This protein binds this small molecule.
Small molecule (SMILES): CC(=O)N[C@H]1[C@H](O[C@H]2[C@H](O)[C@@H](NC(C)=O)CO[C@@H]2CO)O[C@H](CO)[C@@H](O[C@@H]2O[C@H](CO[C@H]3O[C@H](CO)[C@@H](O)[C@H](O)[C@@H]3O)[C@@H](O)[C@H](O[C@H]3O[C@H](CO)[C@@H](O)[C@H](O)[C@@H]3O[C@H]3O[C@H](CO)[C@@H](O)[C@H](O)[C@@H]3O)[C@@H]2O)[C@@H]1O

Sequence of chain 1.C:
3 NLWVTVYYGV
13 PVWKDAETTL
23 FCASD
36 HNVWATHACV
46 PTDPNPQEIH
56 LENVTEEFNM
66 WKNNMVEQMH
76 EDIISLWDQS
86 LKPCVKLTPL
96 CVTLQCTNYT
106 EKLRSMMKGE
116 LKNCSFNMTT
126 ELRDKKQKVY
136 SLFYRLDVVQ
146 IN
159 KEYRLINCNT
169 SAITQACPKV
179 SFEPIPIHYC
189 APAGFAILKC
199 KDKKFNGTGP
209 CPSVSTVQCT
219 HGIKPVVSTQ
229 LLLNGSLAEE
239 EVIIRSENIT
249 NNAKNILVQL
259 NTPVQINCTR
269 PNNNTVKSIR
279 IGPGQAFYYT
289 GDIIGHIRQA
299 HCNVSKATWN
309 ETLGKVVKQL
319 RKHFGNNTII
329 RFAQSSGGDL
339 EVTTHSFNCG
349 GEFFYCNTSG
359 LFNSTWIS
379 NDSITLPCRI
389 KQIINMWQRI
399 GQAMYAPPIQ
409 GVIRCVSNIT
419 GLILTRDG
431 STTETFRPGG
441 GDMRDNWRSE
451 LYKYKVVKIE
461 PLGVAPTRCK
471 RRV

Binding-site contacts:
Ligand atom C1 contacts residue THR383 of chain 1.C at 3.6 Å.
Ligand atom C8 contacts residue ASN265 of chain 1.C at 3.6 Å.
Ligand atom O3 contacts residue HIS294 of chain 1.C at 4.4 Å.
Ligand atom C1 contacts residue ASN301 of chain 1.C at 1.4 Å.
Ligand atom C7 contacts residue ASN301 of chain 1.C at 3.2 Å.
Ligand atom C1 contacts residue SER381 of chain 1.C at 4.3 Å.
Ligand atom C7 contacts residue ARG412 of chain 1.C at 4.3 Å.
Ligand atom O5 contacts residue SER381 of chain 1.C at 3.8 Å.
Ligand atom O7 contacts residue ARG412 of chain 1.C at 4.1 Å.
Ligand atom O5 contacts residue ASN301 of chain 1.C at 2.4 Å (h-bond).
Ligand atom C8 contacts residue HIS299 of chain 1.C at 4.0 Å.
Ligand atom C8 contacts residue ARG412 of chain 1.C at 3.8 Å.
Ligand atom C3 contacts residue ASN301 of chain 1.C at 3.8 Å.
Ligand atom C8 contacts residue ASN301 of chain 1.C at 4.0 Å.
Ligand atom O7 contacts residue ASN265 of chain 1.C at 4.3 Å.
Ligand atom C2 contacts residue ASN301 of chain 1.C at 2.4 Å.
Ligand atom N2 contacts residue ASN301 of chain 1.C at 2.9 Å (h-bond).
Ligand atom O7 contacts residue ASN301 of chain 1.C at 3.1 Å (h-bond).
Ligand atom C8 contacts residue CYS266 of chain 1.C at 4.4 Å (hydrophobic).
Ligand atom C5 contacts residue ASN301 of chain 1.C at 3.6 Å.
Ligand atom C8 contacts residue THR267 of chain 1.C at 3.4 Å.
Ligand atom C7 contacts residue ASN265 of chain 1.C at 4.2 Å.
Ligand atom O4 contacts residue HIS294 of chain 1.C at 3.4 Å.
Ligand atom C5 contacts residue THR383 of chain 1.C at 3.9 Å.
Ligand atom O6 contacts residue THR383 of chain 1.C at 3.4 Å (h-bond).
Ligand atom O5 contacts residue THR383 of chain 1.C at 3.5 Å (h-bond).
Ligand atom C6 contacts residue THR383 of chain 1.C at 4.2 Å.
Ligand atom C4 contacts residue ASN301 of chain 1.C at 4.2 Å.